The protein below binds the small molecule below.
Small molecule (SMILES): CC(=O)N[C@@H]1[C@@H](O)[C@H](O)[C@@H](CO)O[C@H]1O

Sequence of chain 1.A:
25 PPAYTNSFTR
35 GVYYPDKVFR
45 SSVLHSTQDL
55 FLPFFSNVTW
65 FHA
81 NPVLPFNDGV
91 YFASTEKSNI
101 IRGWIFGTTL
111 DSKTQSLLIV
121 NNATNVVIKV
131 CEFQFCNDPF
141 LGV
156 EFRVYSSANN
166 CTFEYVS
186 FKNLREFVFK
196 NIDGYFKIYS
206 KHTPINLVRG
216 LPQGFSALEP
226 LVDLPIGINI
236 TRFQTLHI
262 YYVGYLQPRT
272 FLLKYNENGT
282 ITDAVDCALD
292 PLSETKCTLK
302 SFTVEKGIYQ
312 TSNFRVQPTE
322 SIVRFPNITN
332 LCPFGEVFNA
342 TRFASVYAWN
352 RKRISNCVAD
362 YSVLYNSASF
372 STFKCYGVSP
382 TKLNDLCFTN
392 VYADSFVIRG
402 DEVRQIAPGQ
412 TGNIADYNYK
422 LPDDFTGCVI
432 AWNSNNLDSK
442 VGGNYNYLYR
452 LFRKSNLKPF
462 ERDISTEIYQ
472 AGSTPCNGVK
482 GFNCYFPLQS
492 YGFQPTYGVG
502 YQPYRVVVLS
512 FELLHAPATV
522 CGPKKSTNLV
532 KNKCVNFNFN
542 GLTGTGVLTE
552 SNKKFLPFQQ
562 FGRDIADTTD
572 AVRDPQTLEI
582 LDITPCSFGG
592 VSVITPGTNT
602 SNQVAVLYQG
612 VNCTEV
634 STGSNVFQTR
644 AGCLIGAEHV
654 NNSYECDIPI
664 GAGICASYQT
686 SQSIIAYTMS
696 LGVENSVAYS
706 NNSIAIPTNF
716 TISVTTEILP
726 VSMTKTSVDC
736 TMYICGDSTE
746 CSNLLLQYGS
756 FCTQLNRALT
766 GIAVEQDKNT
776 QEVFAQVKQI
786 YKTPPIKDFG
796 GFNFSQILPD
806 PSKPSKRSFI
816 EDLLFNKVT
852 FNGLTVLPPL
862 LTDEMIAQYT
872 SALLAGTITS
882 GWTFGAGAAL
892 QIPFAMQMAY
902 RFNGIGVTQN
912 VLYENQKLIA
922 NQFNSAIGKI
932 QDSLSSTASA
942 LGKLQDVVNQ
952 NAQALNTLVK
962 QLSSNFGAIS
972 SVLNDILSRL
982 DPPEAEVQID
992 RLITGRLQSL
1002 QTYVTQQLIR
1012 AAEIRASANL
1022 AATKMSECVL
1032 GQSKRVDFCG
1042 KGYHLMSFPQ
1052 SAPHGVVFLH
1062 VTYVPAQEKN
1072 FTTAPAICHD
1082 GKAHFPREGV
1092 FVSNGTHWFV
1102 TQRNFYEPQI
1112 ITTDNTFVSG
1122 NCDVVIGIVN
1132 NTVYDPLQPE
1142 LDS

Binding-site contacts:
Ligand atom O7 contacts residue ASN279 of chain 1.A at 4.1 Å.
Ligand atom C8 contacts residue ASN277 of chain 1.A at 3.5 Å.
Ligand atom O5 contacts residue ASN279 of chain 1.A at 2.4 Å (h-bond).
Ligand atom N2 contacts residue ASN279 of chain 1.A at 2.9 Å (h-bond).
Ligand atom C3 contacts residue ASN279 of chain 1.A at 3.8 Å.
Ligand atom C1 contacts residue ASN279 of chain 1.A at 1.4 Å.
Ligand atom C2 contacts residue ASN279 of chain 1.A at 2.5 Å.
Ligand atom C7 contacts residue ASN279 of chain 1.A at 3.7 Å.
Ligand atom C4 contacts residue ASN279 of chain 1.A at 4.2 Å.
Ligand atom O6 contacts residue ASN279 of chain 1.A at 4.3 Å.
Ligand atom C5 contacts residue ASN279 of chain 1.A at 3.7 Å.